Binding-site contacts:
Ligand atom C7 contacts residue ASN144 of chain 1.C at 3.2 Å.
Ligand atom C2 contacts residue ASN144 of chain 1.C at 2.5 Å.
Ligand atom C8 contacts residue MET149 of chain 1.C at 4.1 Å (hydrophobic).
Ligand atom C8 contacts residue ASN144 of chain 1.C at 4.0 Å.
Ligand atom C8 contacts residue VAL147 of chain 1.C at 4.2 Å (hydrophobic).
Ligand atom C1 contacts residue ASN144 of chain 1.C at 1.4 Å.
Ligand atom C8 contacts residue ASN148 of chain 1.C at 4.0 Å.
Ligand atom C7 contacts residue SER146 of chain 1.C at 4.5 Å.
Ligand atom C8 contacts residue SER146 of chain 1.C at 3.5 Å.
Ligand atom O7 contacts residue ASN144 of chain 1.C at 3.2 Å (h-bond).
Ligand atom N2 contacts residue SER146 of chain 1.C at 4.5 Å.
Ligand atom C4 contacts residue ASN144 of chain 1.C at 4.3 Å.
Ligand atom O5 contacts residue ASN144 of chain 1.C at 2.4 Å (h-bond).
Ligand atom C5 contacts residue ASN144 of chain 1.C at 3.7 Å.
Ligand atom C8 contacts residue SER145 of chain 1.C at 4.1 Å.
Ligand atom C3 contacts residue ASN144 of chain 1.C at 3.8 Å.
Ligand atom N2 contacts residue ASN144 of chain 1.C at 2.8 Å (h-bond).

This protein binds this small molecule.
Small molecule (SMILES): CC(=O)N[C@H]1[C@H](O[C@H]2[C@H](O)[C@@H](NC(C)=O)CO[C@@H]2CO)O[C@H](CO)[C@@H](O)[C@@H]1O

Sequence of chain 1.C:
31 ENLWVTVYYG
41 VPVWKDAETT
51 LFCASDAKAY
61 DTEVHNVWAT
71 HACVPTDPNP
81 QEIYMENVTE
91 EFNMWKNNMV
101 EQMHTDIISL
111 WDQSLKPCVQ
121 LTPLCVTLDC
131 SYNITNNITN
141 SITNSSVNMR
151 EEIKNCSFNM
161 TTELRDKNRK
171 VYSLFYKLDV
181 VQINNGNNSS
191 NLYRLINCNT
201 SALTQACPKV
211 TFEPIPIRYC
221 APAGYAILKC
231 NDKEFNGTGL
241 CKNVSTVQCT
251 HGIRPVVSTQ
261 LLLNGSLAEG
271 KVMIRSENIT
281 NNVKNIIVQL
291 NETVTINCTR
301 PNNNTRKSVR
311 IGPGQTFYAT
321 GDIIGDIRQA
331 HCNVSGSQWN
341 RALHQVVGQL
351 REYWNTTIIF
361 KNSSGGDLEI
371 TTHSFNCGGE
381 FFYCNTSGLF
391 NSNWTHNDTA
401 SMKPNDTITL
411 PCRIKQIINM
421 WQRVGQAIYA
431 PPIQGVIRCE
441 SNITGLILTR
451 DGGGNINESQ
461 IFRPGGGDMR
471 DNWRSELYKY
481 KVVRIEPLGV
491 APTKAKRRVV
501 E